Binding-site contacts:
Ligand atom C5 contacts residue ASN81 of chain 1.B at 3.6 Å.
Ligand atom O5 contacts residue ASN81 of chain 1.B at 2.2 Å (h-bond).
Ligand atom C7 contacts residue ASN81 of chain 1.B at 3.4 Å.
Ligand atom C4 contacts residue ASN81 of chain 1.B at 4.2 Å.
Ligand atom N2 contacts residue ASN81 of chain 1.B at 3.0 Å (h-bond).
Ligand atom O6 contacts residue ASN81 of chain 1.B at 4.4 Å.
Ligand atom C5 contacts residue THR83 of chain 1.B at 4.3 Å.
Ligand atom C2 contacts residue ASN81 of chain 1.B at 2.4 Å.
Ligand atom O5 contacts residue THR83 of chain 1.B at 3.6 Å.
Ligand atom C1 contacts residue THR83 of chain 1.B at 3.7 Å.
Ligand atom C1 contacts residue ASN81 of chain 1.B at 1.4 Å.
Ligand atom O7 contacts residue ASN81 of chain 1.B at 3.4 Å (h-bond).
Ligand atom C8 contacts residue ASN81 of chain 1.B at 4.0 Å.
Ligand atom C3 contacts residue ASN81 of chain 1.B at 3.8 Å.

A protein and the small-molecule ligand that binds it are described below.
Small molecule (SMILES): CC(=O)N[C@H]1[C@H](O[C@H]2[C@H](O)[C@@H](NC(C)=O)CO[C@@H]2CO)O[C@H](CO)[C@@H](O)[C@@H]1O

Sequence of chain 1.B:
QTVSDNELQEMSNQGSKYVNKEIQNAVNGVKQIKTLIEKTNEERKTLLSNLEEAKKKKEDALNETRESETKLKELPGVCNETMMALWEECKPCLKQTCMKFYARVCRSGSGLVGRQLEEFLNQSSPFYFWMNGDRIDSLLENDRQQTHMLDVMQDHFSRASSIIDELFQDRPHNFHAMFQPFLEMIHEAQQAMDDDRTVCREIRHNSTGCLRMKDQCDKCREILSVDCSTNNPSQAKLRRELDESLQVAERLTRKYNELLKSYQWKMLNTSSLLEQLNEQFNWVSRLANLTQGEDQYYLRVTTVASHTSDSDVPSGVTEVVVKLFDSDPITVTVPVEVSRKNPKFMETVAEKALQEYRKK